Binding-site contacts:
Ligand atom C7 contacts residue ASN274 of chain 1.A at 3.6 Å.
Ligand atom C3 contacts residue ASN274 of chain 1.A at 3.8 Å.
Ligand atom C8 contacts residue ASN274 of chain 1.A at 3.3 Å.
Ligand atom O5 contacts residue VAL253 of chain 1.A at 4.4 Å.
Ligand atom O6 contacts residue SER276 of chain 1.A at 4.2 Å.
Ligand atom N2 contacts residue ASN274 of chain 1.A at 2.9 Å (h-bond).
Ligand atom C1 contacts residue ASN274 of chain 1.A at 1.4 Å.
Ligand atom C4 contacts residue ASN274 of chain 1.A at 4.2 Å.
Ligand atom C5 contacts residue ASN274 of chain 1.A at 3.7 Å.
Ligand atom O5 contacts residue ASN274 of chain 1.A at 2.4 Å (h-bond).
Ligand atom C2 contacts residue ASN274 of chain 1.A at 2.5 Å.

Sequence of chain 1.A:
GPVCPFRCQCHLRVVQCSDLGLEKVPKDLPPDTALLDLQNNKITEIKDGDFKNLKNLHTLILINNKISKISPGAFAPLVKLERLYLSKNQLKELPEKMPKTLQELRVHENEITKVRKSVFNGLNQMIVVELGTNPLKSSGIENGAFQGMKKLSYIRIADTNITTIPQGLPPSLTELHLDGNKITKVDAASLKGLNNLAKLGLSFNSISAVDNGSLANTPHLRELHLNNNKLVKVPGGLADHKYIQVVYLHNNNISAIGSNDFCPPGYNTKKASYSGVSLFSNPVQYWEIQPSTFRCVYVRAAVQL

This small molecule binds to this protein.
Small molecule (SMILES): CC(=O)N[C@@H]1[C@@H](O)[C@H](O)[C@@H](CO)O[C@H]1O